Binding-site contacts:
Ligand atom CL1 contacts residue LEU137 of chain 1.A at 3.6 Å.
Ligand atom O2 contacts residue LEU88 of chain 1.A at 3.7 Å.
Ligand atom CL6 contacts residue LEU194 of chain 1.A at 4.1 Å.
Ligand atom CL1 contacts residue VAL118 of chain 1.A at 3.7 Å.
Ligand atom CL1 contacts residue VAL131 of chain 1.A at 4.2 Å.
Ligand atom CL1 contacts residue LEU88 of chain 1.A at 4.2 Å.
Ligand atom CL1 contacts residue VAL127 of chain 1.A at 3.5 Å.
Ligand atom C6 contacts residue LEU194 of chain 1.A at 3.7 Å (hydrophobic).
Ligand atom O2 contacts residue VAL127 of chain 1.A at 4.5 Å.
Ligand atom C6 contacts residue PRO198 of chain 1.A at 3.3 Å (hydrophobic).
Ligand atom C1 contacts residue VAL127 of chain 1.A at 3.7 Å (hydrophobic).
Ligand atom CL6 contacts residue VAL131 of chain 1.A at 4.2 Å.
Ligand atom O5 contacts residue VAL131 of chain 1.A at 4.2 Å.
Ligand atom O4 contacts residue PRO197 of chain 1.A at 4.5 Å.
Ligand atom CL6 contacts residue PRO198 of chain 1.A at 3.6 Å.
Ligand atom C6 contacts residue PRO197 of chain 1.A at 4.5 Å (hydrophobic).
Ligand atom O3 contacts residue GLN89 of chain 1.A at 3.1 Å (h-bond).
Ligand atom C1 contacts residue LEU88 of chain 1.A at 3.6 Å (hydrophobic).
Ligand atom C3 contacts residue GLN89 of chain 1.A at 4.0 Å.
Ligand atom O4 contacts residue LEU194 of chain 1.A at 4.0 Å.
Ligand atom O4 contacts residue THR196 of chain 1.A at 3.8 Å.

Sequence of chain 1.A:
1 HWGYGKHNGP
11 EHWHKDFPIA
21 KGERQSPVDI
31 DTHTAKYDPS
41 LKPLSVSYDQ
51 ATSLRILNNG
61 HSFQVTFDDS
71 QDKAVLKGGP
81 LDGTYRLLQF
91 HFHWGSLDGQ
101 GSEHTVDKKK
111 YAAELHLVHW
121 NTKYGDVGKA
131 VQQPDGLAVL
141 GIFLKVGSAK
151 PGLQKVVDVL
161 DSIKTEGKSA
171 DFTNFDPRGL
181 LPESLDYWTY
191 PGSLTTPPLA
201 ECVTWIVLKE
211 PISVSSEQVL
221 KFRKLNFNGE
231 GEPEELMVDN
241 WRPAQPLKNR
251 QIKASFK

This small molecule binds to this protein.
Small molecule (SMILES): OC[C@H]1O[C@@H](OC2(CCl)O[C@@H](CCl)[C@@H](O)[C@@H]2O)[C@H](O)[C@@H](O)[C@H]1Cl